A small-molecule ligand and the protein it binds are described below.
Small molecule (SMILES): CS(=O)(=O)NCC[C@@H]1CCCCN1CC(=O)Nc1cccnc1

Binding-site contacts:
Ligand atom C contacts residue GLU166 of chain 1.A at 3.2 Å.
Ligand atom C13 contacts residue LEU141 of chain 1.A at 3.9 Å (hydrophobic).
Ligand atom O1 contacts residue GLU166 of chain 1.A at 3.8 Å.
Ligand atom C12 contacts residue LEU141 of chain 1.A at 3.6 Å (hydrophobic).
Ligand atom C13 contacts residue GLU166 of chain 1.A at 3.7 Å.
Ligand atom N3 contacts residue GLU166 of chain 1.A at 3.8 Å.
Ligand atom C13 contacts residue PHE140 of chain 1.A at 3.0 Å (hydrophobic).
Ligand atom C6 contacts residue MET49 of chain 1.A at 3.9 Å (hydrophobic).
Ligand atom C7 contacts residue HIS41 of chain 1.A at 3.5 Å.
Ligand atom C6 contacts residue HIS41 of chain 1.A at 3.5 Å.
Ligand atom O contacts residue GLN189 of chain 1.A at 3.7 Å.
Ligand atom N2 contacts residue ASN142 of chain 1.A at 3.8 Å.
Ligand atom C6 contacts residue MET165 of chain 1.A at 3.4 Å (hydrophobic).
Ligand atom C14 contacts residue CYS145 of chain 1.A at 3.7 Å (hydrophobic).
Ligand atom C14 contacts residue GLU166 of chain 1.A at 3.7 Å.
Ligand atom C5 contacts residue MET165 of chain 1.A at 3.6 Å (hydrophobic).
Ligand atom O2 contacts residue MET165 of chain 1.A at 3.3 Å.
Ligand atom C13 contacts residue HIS163 of chain 1.A at 3.9 Å.
Ligand atom C12 contacts residue ASN142 of chain 1.A at 3.9 Å.
Ligand atom C11 contacts residue ASN142 of chain 1.A at 3.3 Å.
Ligand atom C4 contacts residue ARG188 of chain 1.A at 3.8 Å.
Ligand atom C7 contacts residue HIS164 of chain 1.A at 3.9 Å.
Ligand atom C10 contacts residue ASN142 of chain 1.A at 3.9 Å.
Ligand atom C4 contacts residue GLN189 of chain 1.A at 3.7 Å.
Ligand atom C4 contacts residue MET165 of chain 1.A at 3.8 Å (hydrophobic).
Ligand atom N contacts residue GLN189 of chain 1.A at 3.1 Å.
Ligand atom C5 contacts residue MET49 of chain 1.A at 3.0 Å (hydrophobic).
Ligand atom O1 contacts residue PRO168 of chain 1.A at 3.6 Å.
Ligand atom N3 contacts residue PHE140 of chain 1.A at 3.8 Å.
Ligand atom C5 contacts residue ASP187 of chain 1.A at 3.8 Å.
Ligand atom C13 contacts residue SER1 of chain 2.A at 3.9 Å.
Ligand atom C12 contacts residue PHE140 of chain 1.A at 3.4 Å (hydrophobic).
Ligand atom N3 contacts residue HIS163 of chain 1.A at 2.8 Å (h-bond).
Ligand atom C5 contacts residue ARG188 of chain 1.A at 3.8 Å.
Ligand atom O2 contacts residue GLU166 of chain 1.A at 3.0 Å (salt-bridge).
Ligand atom C14 contacts residue MET165 of chain 1.A at 3.9 Å (hydrophobic).
Ligand atom C14 contacts residue HIS163 of chain 1.A at 3.4 Å.
Ligand atom C1 contacts residue GLU166 of chain 1.A at 3.9 Å.
Ligand atom C11 contacts residue GLU166 of chain 1.A at 3.5 Å.
Ligand atom C12 contacts residue GLU166 of chain 1.A at 3.4 Å.

Sequence of chain 2.A:
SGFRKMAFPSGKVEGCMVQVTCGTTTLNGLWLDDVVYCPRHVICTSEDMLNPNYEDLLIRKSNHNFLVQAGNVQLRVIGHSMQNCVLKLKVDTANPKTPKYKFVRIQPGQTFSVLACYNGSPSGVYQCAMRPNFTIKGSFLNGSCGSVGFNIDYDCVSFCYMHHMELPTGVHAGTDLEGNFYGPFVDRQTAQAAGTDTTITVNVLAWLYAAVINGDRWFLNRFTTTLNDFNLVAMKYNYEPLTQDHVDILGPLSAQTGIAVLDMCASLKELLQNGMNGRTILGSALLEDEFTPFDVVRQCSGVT

Sequence of chain 1.A:
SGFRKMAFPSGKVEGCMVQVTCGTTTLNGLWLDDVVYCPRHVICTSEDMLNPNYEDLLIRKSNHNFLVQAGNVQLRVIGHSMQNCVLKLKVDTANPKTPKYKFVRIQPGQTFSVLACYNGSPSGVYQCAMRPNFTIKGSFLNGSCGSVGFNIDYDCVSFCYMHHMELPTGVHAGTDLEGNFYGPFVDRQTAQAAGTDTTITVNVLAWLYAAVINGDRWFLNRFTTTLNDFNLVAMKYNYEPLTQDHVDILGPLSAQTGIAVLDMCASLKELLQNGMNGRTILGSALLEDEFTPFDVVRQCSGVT